Binding-site contacts:
Ligand atom C11 contacts residue GLN201 of chain 1.E at 4.2 Å.
Ligand atom C6 contacts residue PRO240 of chain 1.E at 3.8 Å (hydrophobic).
Ligand atom O13 contacts residue SER200 of chain 1.E at 2.5 Å (h-bond).
Ligand atom O14 contacts residue GLY199 of chain 1.E at 4.4 Å.
Ligand atom C10 contacts residue GLY103 of chain 1.E at 4.0 Å.
Ligand atom C10 contacts residue TRP136 of chain 1.E at 4.3 Å (hydrophobic).
Ligand atom C11 contacts residue TYR104 of chain 1.E at 3.4 Å (hydrophobic).
Ligand atom C4 contacts residue TYR104 of chain 1.E at 3.7 Å (hydrophobic).
Ligand atom C2 contacts residue HIS315 of chain 1.E at 3.7 Å.
Ligand atom C5 contacts residue TYR104 of chain 1.E at 3.9 Å (hydrophobic).
Ligand atom C9 contacts residue TYR104 of chain 1.E at 4.2 Å (hydrophobic).
Ligand atom C5 contacts residue PRO240 of chain 1.E at 3.9 Å (hydrophobic).
Ligand atom C10 contacts residue TYR104 of chain 1.E at 3.4 Å (hydrophobic).
Ligand atom O14 contacts residue TYR104 of chain 1.E at 2.7 Å (h-bond).
Ligand atom O14 contacts residue GLY103 of chain 1.E at 3.4 Å.
Ligand atom O14 contacts residue GLN201 of chain 1.E at 3.1 Å (h-bond).
Ligand atom N1 contacts residue HIS315 of chain 1.E at 3.5 Å.
Ligand atom C7 contacts residue HIS239 of chain 1.E at 3.8 Å.
Ligand atom C11 contacts residue GLY103 of chain 1.E at 4.1 Å.
Ligand atom C3 contacts residue TYR104 of chain 1.E at 4.1 Å (hydrophobic).
Ligand atom O12 contacts residue HIS315 of chain 1.E at 3.3 Å.
Ligand atom C6 contacts residue HIS239 of chain 1.E at 3.5 Å.
Ligand atom O14 contacts residue SER200 of chain 1.E at 3.0 Å (h-bond).
Ligand atom C11 contacts residue HIS315 of chain 1.E at 4.0 Å.
Ligand atom C7 contacts residue PRO240 of chain 1.E at 4.3 Å (hydrophobic).
Ligand atom C11 contacts residue SER200 of chain 1.E at 3.1 Å.
Ligand atom O13 contacts residue HIS315 of chain 1.E at 2.8 Å (h-bond).
Ligand atom C7 contacts residue ILE288 of chain 1.E at 4.3 Å (hydrophobic).

Sequence of chain 1.E:
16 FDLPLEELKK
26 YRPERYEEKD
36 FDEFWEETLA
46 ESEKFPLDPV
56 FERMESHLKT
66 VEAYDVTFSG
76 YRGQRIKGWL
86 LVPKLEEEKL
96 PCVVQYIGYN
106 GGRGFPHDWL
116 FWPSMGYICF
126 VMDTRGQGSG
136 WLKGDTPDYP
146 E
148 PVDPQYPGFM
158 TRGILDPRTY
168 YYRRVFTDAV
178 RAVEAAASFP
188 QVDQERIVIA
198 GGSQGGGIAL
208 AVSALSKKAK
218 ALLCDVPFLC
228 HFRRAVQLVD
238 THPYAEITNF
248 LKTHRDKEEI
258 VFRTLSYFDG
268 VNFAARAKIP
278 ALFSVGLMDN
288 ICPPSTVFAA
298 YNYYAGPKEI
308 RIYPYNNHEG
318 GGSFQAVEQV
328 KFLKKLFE

This small molecule binds to this protein.
Small molecule (SMILES): O=C(O)C[C@@H]1C(=O)Nc2ccccc21